Sequence of chain 1.A:
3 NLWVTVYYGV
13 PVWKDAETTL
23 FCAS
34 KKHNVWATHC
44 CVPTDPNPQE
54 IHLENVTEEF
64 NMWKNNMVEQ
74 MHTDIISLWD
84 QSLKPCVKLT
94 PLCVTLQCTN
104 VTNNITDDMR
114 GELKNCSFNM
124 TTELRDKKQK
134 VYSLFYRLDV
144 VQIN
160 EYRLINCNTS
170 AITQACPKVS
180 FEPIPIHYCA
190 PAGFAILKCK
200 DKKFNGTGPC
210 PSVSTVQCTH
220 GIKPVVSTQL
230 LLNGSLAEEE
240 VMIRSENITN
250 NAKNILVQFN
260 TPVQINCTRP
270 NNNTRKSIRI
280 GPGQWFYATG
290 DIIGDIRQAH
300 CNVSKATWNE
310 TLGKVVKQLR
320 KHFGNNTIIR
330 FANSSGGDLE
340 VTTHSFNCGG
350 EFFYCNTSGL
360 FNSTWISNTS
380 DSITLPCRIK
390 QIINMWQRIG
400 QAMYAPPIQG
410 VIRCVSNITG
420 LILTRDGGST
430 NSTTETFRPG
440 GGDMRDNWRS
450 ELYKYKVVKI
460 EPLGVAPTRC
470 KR

Binding-site contacts:
Ligand atom O6 contacts residue SER179 of chain 1.A at 3.5 Å (h-bond).
Ligand atom C4 contacts residue ASN232 of chain 1.A at 4.2 Å.
Ligand atom C8 contacts residue VAL224 of chain 1.A at 3.7 Å (hydrophobic).
Ligand atom C3 contacts residue SER415 of chain 1.A at 3.7 Å.
Ligand atom C1 contacts residue VAL414 of chain 1.A at 4.2 Å (hydrophobic).
Ligand atom O7 contacts residue VAL414 of chain 1.A at 3.6 Å.
Ligand atom C8 contacts residue SER415 of chain 1.A at 4.0 Å.
Ligand atom O7 contacts residue VAL224 of chain 1.A at 3.9 Å.
Ligand atom O6 contacts residue GLN408 of chain 1.A at 3.7 Å.
Ligand atom C5 contacts residue NAG1 of chain 1.U at 3.9 Å.
Ligand atom C1 contacts residue SER415 of chain 1.A at 3.9 Å.
Ligand atom O7 contacts residue PRO182 of chain 1.A at 3.4 Å.
Ligand atom C7 contacts residue VAL414 of chain 1.A at 4.2 Å (hydrophobic).
Ligand atom N2 contacts residue SER415 of chain 1.A at 3.0 Å (h-bond).
Ligand atom O5 contacts residue NAG1 of chain 1.U at 3.2 Å.
Ligand atom C8 contacts residue VAL414 of chain 1.A at 4.1 Å (hydrophobic).
Ligand atom C5 contacts residue GLU181 of chain 1.A at 4.3 Å.
Ligand atom O7 contacts residue CYS413 of chain 1.A at 4.0 Å.
Ligand atom O4 contacts residue VAL414 of chain 1.A at 4.2 Å.
Ligand atom C3 contacts residue ASN232 of chain 1.A at 3.7 Å.
Ligand atom C5 contacts residue VAL414 of chain 1.A at 3.6 Å (hydrophobic).
Ligand atom C4 contacts residue VAL414 of chain 1.A at 4.2 Å (hydrophobic).
Ligand atom C7 contacts residue VAL224 of chain 1.A at 4.3 Å (hydrophobic).
Ligand atom N2 contacts residue ASN232 of chain 1.A at 2.9 Å (h-bond).
Ligand atom O5 contacts residue ASN232 of chain 1.A at 2.4 Å (h-bond).
Ligand atom C2 contacts residue ASN232 of chain 1.A at 2.4 Å.
Ligand atom O7 contacts residue ARG412 of chain 1.A at 3.6 Å (salt-bridge).
Ligand atom O3 contacts residue CYS347 of chain 1.A at 3.6 Å (h-bond).
Ligand atom C7 contacts residue ASN232 of chain 1.A at 3.6 Å.
Ligand atom C8 contacts residue LEU231 of chain 1.A at 3.6 Å (hydrophobic).
Ligand atom C6 contacts residue NAG1 of chain 1.U at 4.0 Å.
Ligand atom O7 contacts residue ASN232 of chain 1.A at 3.8 Å.
Ligand atom C3 contacts residue VAL414 of chain 1.A at 4.1 Å (hydrophobic).
Ligand atom C5 contacts residue ASN232 of chain 1.A at 3.7 Å.
Ligand atom C1 contacts residue NAG1 of chain 1.U at 3.6 Å.
Ligand atom C2 contacts residue SER415 of chain 1.A at 3.8 Å.
Ligand atom C1 contacts residue ASN232 of chain 1.A at 1.5 Å.
Ligand atom O3 contacts residue SER415 of chain 1.A at 4.3 Å.
Ligand atom O6 contacts residue GLY348 of chain 1.A at 3.8 Å.
Ligand atom C7 contacts residue SER415 of chain 1.A at 4.0 Å.

A protein and the small-molecule ligand that binds it are described below.
Small molecule (SMILES): CC(=O)N[C@H]1[C@H](O[C@H]2[C@H](O)[C@@H](NC(C)=O)CO[C@@H]2CO)O[C@H](CO)[C@@H](O[C@@H]2O[C@H](CO[C@H]3O[C@H](CO)[C@@H](O)[C@H](O)[C@@H]3O)[C@@H](O)[C@H](O[C@H]3O[C@H](CO)[C@@H](O)[C@H](O)[C@@H]3O[C@H]3O[C@H](CO)[C@@H](O)[C@H](O)[C@@H]3O)[C@@H]2O)[C@@H]1O